Sequence of chain 1.A:
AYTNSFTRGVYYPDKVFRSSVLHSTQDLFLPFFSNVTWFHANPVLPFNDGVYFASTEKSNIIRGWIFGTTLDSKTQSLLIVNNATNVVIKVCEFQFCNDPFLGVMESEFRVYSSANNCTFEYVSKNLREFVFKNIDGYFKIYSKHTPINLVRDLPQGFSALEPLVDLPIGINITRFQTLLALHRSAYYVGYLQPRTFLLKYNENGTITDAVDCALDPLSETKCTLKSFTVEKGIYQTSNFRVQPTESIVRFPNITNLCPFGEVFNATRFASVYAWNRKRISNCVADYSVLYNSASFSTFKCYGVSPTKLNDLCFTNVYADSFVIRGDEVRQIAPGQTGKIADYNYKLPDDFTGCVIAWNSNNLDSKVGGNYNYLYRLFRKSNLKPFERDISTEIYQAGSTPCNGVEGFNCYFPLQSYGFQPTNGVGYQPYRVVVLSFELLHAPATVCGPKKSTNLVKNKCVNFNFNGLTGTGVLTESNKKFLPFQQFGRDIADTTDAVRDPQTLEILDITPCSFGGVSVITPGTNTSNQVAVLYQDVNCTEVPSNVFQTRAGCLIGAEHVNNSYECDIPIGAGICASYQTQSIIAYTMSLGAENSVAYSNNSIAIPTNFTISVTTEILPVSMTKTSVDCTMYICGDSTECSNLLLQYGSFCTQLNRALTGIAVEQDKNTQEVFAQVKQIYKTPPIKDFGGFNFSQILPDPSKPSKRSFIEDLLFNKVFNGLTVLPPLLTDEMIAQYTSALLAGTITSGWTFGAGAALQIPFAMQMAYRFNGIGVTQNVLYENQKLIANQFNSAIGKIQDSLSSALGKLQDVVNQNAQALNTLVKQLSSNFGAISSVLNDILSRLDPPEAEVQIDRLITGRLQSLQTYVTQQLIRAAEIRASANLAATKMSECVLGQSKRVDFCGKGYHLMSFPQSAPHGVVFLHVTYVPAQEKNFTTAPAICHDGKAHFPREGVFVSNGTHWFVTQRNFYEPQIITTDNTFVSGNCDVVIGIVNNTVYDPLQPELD

Binding-site contacts:
Ligand atom C4 contacts residue ASN603 of chain 1.A at 4.2 Å.
Ligand atom O7 contacts residue THR604 of chain 1.A at 3.9 Å.
Ligand atom O7 contacts residue ASN603 of chain 1.A at 3.6 Å (h-bond).
Ligand atom C5 contacts residue ASN603 of chain 1.A at 3.7 Å.
Ligand atom C2 contacts residue ASN603 of chain 1.A at 2.4 Å.
Ligand atom C7 contacts residue ASN603 of chain 1.A at 3.5 Å.
Ligand atom C8 contacts residue ASN603 of chain 1.A at 4.5 Å.
Ligand atom C1 contacts residue ASN603 of chain 1.A at 1.4 Å.
Ligand atom N2 contacts residue ASN603 of chain 1.A at 2.7 Å (h-bond).
Ligand atom O6 contacts residue ASN603 of chain 1.A at 3.8 Å.
Ligand atom O5 contacts residue ASN603 of chain 1.A at 2.4 Å (h-bond).
Ligand atom C3 contacts residue ASN603 of chain 1.A at 3.7 Å.

A protein and the small-molecule ligand that binds it are described below.
Small molecule (SMILES): CC(=O)N[C@@H]1[C@@H](O)[C@H](O)[C@@H](CO)O[C@H]1O